Sequence of chain 1.A:
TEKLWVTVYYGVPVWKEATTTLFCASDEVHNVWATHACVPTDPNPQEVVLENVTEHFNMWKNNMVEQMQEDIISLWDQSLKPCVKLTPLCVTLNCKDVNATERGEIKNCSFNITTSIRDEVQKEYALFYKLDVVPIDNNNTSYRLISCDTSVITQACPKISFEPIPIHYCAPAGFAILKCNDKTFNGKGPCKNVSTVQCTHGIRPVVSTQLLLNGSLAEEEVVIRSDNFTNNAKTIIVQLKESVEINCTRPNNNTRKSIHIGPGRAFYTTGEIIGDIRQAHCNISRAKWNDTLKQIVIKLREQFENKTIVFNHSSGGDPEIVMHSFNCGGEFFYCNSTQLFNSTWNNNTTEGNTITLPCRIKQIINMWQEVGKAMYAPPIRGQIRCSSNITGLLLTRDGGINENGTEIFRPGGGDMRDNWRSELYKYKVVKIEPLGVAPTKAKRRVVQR

Binding-site contacts:
Ligand atom C5 contacts residue ASN263 of chain 1.A at 3.4 Å.
Ligand atom O6 contacts residue ARG406 of chain 1.A at 2.0 Å (salt-bridge).
Ligand atom C8 contacts residue ARG406 of chain 1.A at 4.3 Å.
Ligand atom O5 contacts residue ARG406 of chain 1.A at 4.3 Å.
Ligand atom O7 contacts residue ASN263 of chain 1.A at 3.6 Å.
Ligand atom C3 contacts residue ASN263 of chain 1.A at 3.7 Å.
Ligand atom C5 contacts residue ARG406 of chain 1.A at 4.2 Å.
Ligand atom C3 contacts residue GLU261 of chain 1.A at 3.9 Å.
Ligand atom C2 contacts residue ASN263 of chain 1.A at 2.4 Å.
Ligand atom N2 contacts residue ASN263 of chain 1.A at 2.8 Å (h-bond).
Ligand atom O6 contacts residue ASN263 of chain 1.A at 4.4 Å.
Ligand atom C4 contacts residue ASN263 of chain 1.A at 4.1 Å.
Ligand atom C8 contacts residue ASN299 of chain 1.A at 4.5 Å.
Ligand atom O3 contacts residue GLU261 of chain 1.A at 4.2 Å.
Ligand atom N2 contacts residue GLU261 of chain 1.A at 3.8 Å.
Ligand atom C8 contacts residue ASN263 of chain 1.A at 4.4 Å.
Ligand atom C6 contacts residue ASN263 of chain 1.A at 4.4 Å.
Ligand atom C7 contacts residue ASN263 of chain 1.A at 3.2 Å.
Ligand atom C6 contacts residue ARG406 of chain 1.A at 2.8 Å.
Ligand atom C2 contacts residue GLU261 of chain 1.A at 4.3 Å.
Ligand atom O5 contacts residue ASN263 of chain 1.A at 2.1 Å (h-bond).
Ligand atom C1 contacts residue ASN263 of chain 1.A at 1.4 Å.

The small molecule below binds the protein below.
Small molecule (SMILES): CC(=O)N[C@H]1[C@H](O[C@H]2[C@H](O)[C@@H](NC(C)=O)CO[C@@H]2CO)O[C@H](CO)[C@@H](O)[C@@H]1O